Binding-site contacts:
Ligand atom NB1 contacts residue HIS126 of chain 1.A at 3.6 Å (h-bond).
Ligand atom FD3 contacts residue VAL124 of chain 1.A at 3.4 Å.
Ligand atom CB2 contacts residue THR125 of chain 1.A at 3.7 Å.
Ligand atom CD1 contacts residue THR125 of chain 1.A at 4.0 Å.
Ligand atom CD2 contacts residue ALA72 of chain 1.A at 3.4 Å (hydrophobic).
Ligand atom CC5 contacts residue LEU176 of chain 1.A at 3.9 Å (hydrophobic).
Ligand atom CB3 contacts residue THR125 of chain 1.A at 3.8 Å.
Ligand atom CD3 contacts residue LEU123 of chain 1.A at 3.7 Å (hydrophobic).
Ligand atom C1 contacts residue ASN174 of chain 1.A at 2.9 Å.
Ligand atom S1 contacts residue SER173 of chain 1.A at 3.9 Å.
Ligand atom CD2 contacts residue LYS74 of chain 1.A at 3.8 Å.
Ligand atom CB2 contacts residue MET128 of chain 1.A at 3.8 Å (hydrophobic).
Ligand atom C1 contacts residue ASP187 of chain 1.A at 3.6 Å.
Ligand atom NB1 contacts residue MET128 of chain 1.A at 2.8 Å (h-bond).
Ligand atom FD3 contacts residue THR125 of chain 1.A at 3.6 Å.
Ligand atom CD3 contacts residue THR125 of chain 1.A at 3.6 Å.
Ligand atom CB2 contacts residue HIS126 of chain 1.A at 3.4 Å.
Ligand atom CB2 contacts residue ALA72 of chain 1.A at 3.5 Å (hydrophobic).
Ligand atom CB4 contacts residue LEU176 of chain 1.A at 3.6 Å (hydrophobic).
Ligand atom FD3 contacts residue LEU123 of chain 1.A at 3.3 Å.
Ligand atom CB3 contacts residue LEU176 of chain 1.A at 3.4 Å (hydrophobic).
Ligand atom NB1 contacts residue ALA72 of chain 1.A at 3.3 Å.
Ligand atom S1 contacts residue ASN174 of chain 1.A at 3.9 Å.
Ligand atom CB6 contacts residue ALA72 of chain 1.A at 3.4 Å (hydrophobic).
Ligand atom CB2 contacts residue LEU176 of chain 1.A at 3.8 Å (hydrophobic).
Ligand atom CB6 contacts residue MET128 of chain 1.A at 3.1 Å (hydrophobic).
Ligand atom NB1 contacts residue LEU127 of chain 1.A at 3.7 Å.
Ligand atom CB6 contacts residue LEU127 of chain 1.A at 3.9 Å (hydrophobic).
Ligand atom C1 contacts residue SER173 of chain 1.A at 3.1 Å.
Ligand atom CD2 contacts residue THR125 of chain 1.A at 3.5 Å.
Ligand atom CD2 contacts residue LEU123 of chain 1.A at 3.4 Å (hydrophobic).
Ligand atom CB3 contacts residue ALA72 of chain 1.A at 3.9 Å (hydrophobic).
Ligand atom CA4 contacts residue ASN174 of chain 1.A at 3.7 Å.
Ligand atom CD1 contacts residue LYS74 of chain 1.A at 3.8 Å.
Ligand atom C1 contacts residue LYS171 of chain 1.A at 3.1 Å.
Ligand atom CA5 contacts residue SER173 of chain 1.A at 3.8 Å.
Ligand atom CA4 contacts residue SER173 of chain 1.A at 3.3 Å.
Ligand atom CB5 contacts residue ALA72 of chain 1.A at 3.8 Å (hydrophobic).
Ligand atom NC3 contacts residue VAL59 of chain 1.A at 3.8 Å.
Ligand atom CA5 contacts residue CYS186 of chain 1.A at 3.4 Å (hydrophobic).

This protein binds this small molecule.
Small molecule (SMILES): C[S@](=O)c1ccc(-c2nc(-c3ccc(F)cc3)c(-c3ccncc3)[nH]2)cc1

Sequence of chain 1.A:
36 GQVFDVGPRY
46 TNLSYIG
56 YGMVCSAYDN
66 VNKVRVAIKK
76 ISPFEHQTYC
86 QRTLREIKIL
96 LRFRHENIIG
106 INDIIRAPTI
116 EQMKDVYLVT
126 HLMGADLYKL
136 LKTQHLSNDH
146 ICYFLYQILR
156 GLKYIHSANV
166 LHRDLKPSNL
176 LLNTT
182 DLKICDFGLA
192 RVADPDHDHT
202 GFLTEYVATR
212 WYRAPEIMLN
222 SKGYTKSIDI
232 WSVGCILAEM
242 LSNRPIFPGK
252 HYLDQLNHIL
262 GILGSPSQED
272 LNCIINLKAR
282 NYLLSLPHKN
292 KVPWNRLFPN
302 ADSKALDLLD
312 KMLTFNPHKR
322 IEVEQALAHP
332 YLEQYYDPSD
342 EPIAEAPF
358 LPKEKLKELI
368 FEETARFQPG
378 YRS